Sequence of chain 1.B:
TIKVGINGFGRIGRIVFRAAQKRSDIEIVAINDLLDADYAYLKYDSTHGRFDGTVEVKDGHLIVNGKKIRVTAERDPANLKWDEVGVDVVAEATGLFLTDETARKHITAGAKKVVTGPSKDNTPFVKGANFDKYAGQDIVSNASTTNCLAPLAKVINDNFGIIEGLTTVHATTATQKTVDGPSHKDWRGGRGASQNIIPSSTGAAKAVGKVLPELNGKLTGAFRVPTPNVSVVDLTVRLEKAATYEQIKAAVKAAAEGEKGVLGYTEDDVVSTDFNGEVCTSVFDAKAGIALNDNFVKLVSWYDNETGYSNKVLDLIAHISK

Sequence of chain 2.A:
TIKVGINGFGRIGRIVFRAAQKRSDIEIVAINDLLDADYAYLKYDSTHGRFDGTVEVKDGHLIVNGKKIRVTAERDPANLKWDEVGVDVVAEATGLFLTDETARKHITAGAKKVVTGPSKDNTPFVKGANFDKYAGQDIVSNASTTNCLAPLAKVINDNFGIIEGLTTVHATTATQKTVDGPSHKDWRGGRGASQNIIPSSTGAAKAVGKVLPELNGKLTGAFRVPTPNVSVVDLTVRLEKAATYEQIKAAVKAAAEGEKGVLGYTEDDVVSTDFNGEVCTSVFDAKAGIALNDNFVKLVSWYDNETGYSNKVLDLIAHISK

The protein below binds the small molecule below.
Small molecule (SMILES): OC[C@H]1O[C@H](O[C@H]2O[C@H](CO)[C@@H](O)[C@H](O)[C@H]2O)[C@H](O)[C@@H](O)[C@@H]1O

Binding-site contacts:
Ligand atom O2 contacts residue LYS191 of chain 1.B at 4.0 Å.
Ligand atom C6 contacts residue ASP277 of chain 2.A at 3.6 Å.
Ligand atom O5 contacts residue ASP192 of chain 1.B at 3.2 Å.
Ligand atom O6 contacts residue LYS191 of chain 1.B at 4.0 Å.
Ligand atom C2 contacts residue ASP277 of chain 2.A at 3.6 Å.
Ligand atom C2 contacts residue LYS191 of chain 1.B at 3.3 Å.
Ligand atom C6 contacts residue TRP193 of chain 1.B at 3.6 Å (hydrophobic).
Ligand atom C5 contacts residue ASP192 of chain 1.B at 4.2 Å.
Ligand atom O5 contacts residue ASP277 of chain 2.A at 4.4 Å.
Ligand atom C6 contacts residue HIS190 of chain 1.B at 3.7 Å.
Ligand atom C5 contacts residue HIS190 of chain 1.B at 4.4 Å.
Ligand atom C5 contacts residue ASP277 of chain 2.A at 3.8 Å.
Ligand atom O6 contacts residue TRP193 of chain 1.B at 3.0 Å (h-bond).
Ligand atom C4 contacts residue TRP193 of chain 1.B at 4.1 Å (hydrophobic).
Ligand atom O2 contacts residue ASP277 of chain 2.A at 2.5 Å (salt-bridge).
Ligand atom C1 contacts residue TRP193 of chain 1.B at 3.6 Å (hydrophobic).
Ligand atom C3 contacts residue LYS191 of chain 1.B at 4.4 Å.
Ligand atom O5 contacts residue LYS191 of chain 1.B at 3.5 Å (salt-bridge).
Ligand atom C6 contacts residue ARG194 of chain 1.B at 3.8 Å.
Ligand atom O5 contacts residue HIS190 of chain 1.B at 3.9 Å.
Ligand atom O5 contacts residue TRP193 of chain 1.B at 3.0 Å (h-bond).
Ligand atom O6 contacts residue HIS190 of chain 1.B at 2.9 Å (h-bond).
Ligand atom O6 contacts residue ASP192 of chain 1.B at 3.9 Å.
Ligand atom C6 contacts residue ASP192 of chain 1.B at 3.4 Å.
Ligand atom O4 contacts residue SER207 of chain 1.B at 4.2 Å.
Ligand atom O6 contacts residue ASP277 of chain 2.A at 2.9 Å (salt-bridge).
Ligand atom C1 contacts residue ASP277 of chain 2.A at 3.9 Å.
Ligand atom O2 contacts residue TRP193 of chain 1.B at 4.4 Å.
Ligand atom C2 contacts residue TRP193 of chain 1.B at 3.8 Å (hydrophobic).
Ligand atom O6 contacts residue ARG194 of chain 1.B at 2.8 Å (salt-bridge).
Ligand atom O1 contacts residue ASP277 of chain 2.A at 4.3 Å.
Ligand atom C1 contacts residue LYS191 of chain 1.B at 3.4 Å.
Ligand atom C1 contacts residue ASP192 of chain 1.B at 4.1 Å.
Ligand atom O3 contacts residue LYS295 of chain 2.A at 4.2 Å.
Ligand atom O2 contacts residue LYS295 of chain 2.A at 3.6 Å (salt-bridge).
Ligand atom C5 contacts residue TRP193 of chain 1.B at 4.0 Å (hydrophobic).